Sequence of chain 1.C:
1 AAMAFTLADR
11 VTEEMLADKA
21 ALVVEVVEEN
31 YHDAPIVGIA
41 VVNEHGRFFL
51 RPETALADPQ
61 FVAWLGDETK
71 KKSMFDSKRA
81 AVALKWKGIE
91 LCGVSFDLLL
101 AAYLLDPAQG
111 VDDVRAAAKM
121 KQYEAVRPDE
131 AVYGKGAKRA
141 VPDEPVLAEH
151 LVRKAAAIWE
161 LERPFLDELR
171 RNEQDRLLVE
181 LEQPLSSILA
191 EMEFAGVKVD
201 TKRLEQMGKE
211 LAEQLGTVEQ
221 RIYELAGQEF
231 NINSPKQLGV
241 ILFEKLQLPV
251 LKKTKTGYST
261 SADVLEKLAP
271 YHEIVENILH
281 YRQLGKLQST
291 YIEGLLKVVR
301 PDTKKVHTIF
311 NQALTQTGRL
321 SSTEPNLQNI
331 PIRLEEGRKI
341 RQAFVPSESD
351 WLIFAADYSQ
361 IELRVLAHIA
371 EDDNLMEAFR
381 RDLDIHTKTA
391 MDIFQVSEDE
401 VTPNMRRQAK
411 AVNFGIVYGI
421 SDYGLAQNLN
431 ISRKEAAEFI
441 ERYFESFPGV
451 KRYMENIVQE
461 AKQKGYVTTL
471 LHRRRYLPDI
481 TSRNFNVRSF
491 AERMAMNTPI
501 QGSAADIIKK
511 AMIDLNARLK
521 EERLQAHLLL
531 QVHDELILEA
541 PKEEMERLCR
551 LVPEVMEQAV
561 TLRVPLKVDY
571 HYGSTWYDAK

A protein and the small-molecule ligand that binds it are described below.
Small molecule (SMILES): Cc1cn([C@H]2C[C@H](O[P](=O)(O)OC[C@H]3O[C@@H](n4cnc5c(=O)nc(N)[nH]c54)C[C@@H]3O[P](=O)(O)OC[C@H]3O[C@@H](n4cnc5c(N)ncnc54)C[C@@H]3O[P](=O)(O)OC[C@H]3O[C@@H](n4cc(C)c(=O)[nH]c4=O)C[C@@H]3O[P](=O)(O)OC[C@H]3O[C@@H](n4cnc5c(=O)nc(N)[nH]c54)C[C@@H]3O[P](=O)(O)OC[C@H]3O[C@@H](n4ccc(N)nc4=O)C[C@@H]3O)[C@@H](CO[P](=O)(O)O[C@H]3C[C@H](n4cnc5c(N)ncnc54)O[C@@H]3CO[P](=O)(O)O[C@H]3C[C@H](n4ccc(N)nc4=O)O[C@@H]3CO[P](=O)(O)O[C@H]3C[C@H](n4cnc5c(=O)nc(N)[nH]c54)O[C@@H]3CO)O2)c(=O)[nH]c1=O

Binding-site contacts:
Ligand atom OP1 contacts residue ILE332 of chain 1.C at 3.6 Å.
Ligand atom N3 contacts residue LYS286 of chain 1.C at 3.0 Å (salt-bridge).
Ligand atom O3' contacts residue ASP534 of chain 1.C at 2.6 Å (salt-bridge).
Ligand atom O4' contacts residue TYR291 of chain 1.C at 3.4 Å (h-bond).
Ligand atom P contacts residue LYS255 of chain 1.C at 3.3 Å.
Ligand atom OP1 contacts residue ALA262 of chain 1.C at 3.6 Å.
Ligand atom C5 contacts residue ARG333 of chain 1.C at 3.0 Å.
Ligand atom O4' contacts residue ASN329 of chain 1.C at 3.1 Å.
Ligand atom C4' contacts residue ILE330 of chain 1.C at 3.4 Å (hydrophobic).
Ligand atom C6 contacts residue ARG333 of chain 1.C at 3.2 Å.
Ligand atom C2' contacts residue ASN329 of chain 1.C at 3.6 Å.
Ligand atom O5' contacts residue ARG333 of chain 1.C at 3.5 Å.
Ligand atom OP2 contacts residue ARG333 of chain 1.C at 2.9 Å.
Ligand atom OP2 contacts residue ARG333 of chain 1.C at 2.6 Å (salt-bridge).
Ligand atom C3' contacts residue ASP534 of chain 1.C at 3.2 Å.
Ligand atom C3' contacts residue ARG282 of chain 1.C at 3.6 Å.
Ligand atom O3' contacts residue ARG282 of chain 1.C at 3.4 Å (salt-bridge).
Ligand atom OP1 contacts residue PRO331 of chain 1.C at 3.5 Å.
Ligand atom C2' contacts residue TYR291 of chain 1.C at 3.6 Å (hydrophobic).
Ligand atom O2 contacts residue ARG319 of chain 1.C at 2.8 Å (salt-bridge).
Ligand atom C2 contacts residue LYS286 of chain 1.C at 3.5 Å.
Ligand atom OP1 contacts residue THR260 of chain 1.C at 2.5 Å (h-bond).
Ligand atom OP1 contacts residue SER261 of chain 1.C at 3.4 Å (h-bond).
Ligand atom C5' contacts residue ILE330 of chain 1.C at 3.0 Å (hydrophobic).
Ligand atom O3' contacts residue VAL532 of chain 1.C at 3.5 Å (h-bond).
Ligand atom C1' contacts residue TYR291 of chain 1.C at 3.2 Å (hydrophobic).
Ligand atom P contacts residue ARG333 of chain 1.C at 3.2 Å.
Ligand atom OP1 contacts residue ILE332 of chain 1.C at 2.9 Å (h-bond).
Ligand atom O3' contacts residue HIS533 of chain 1.C at 3.5 Å.
Ligand atom O2 contacts residue ASN329 of chain 1.C at 2.9 Å (h-bond).
Ligand atom OP1 contacts residue THR254 of chain 1.C at 3.2 Å (h-bond).
Ligand atom C1' contacts residue GLN328 of chain 1.C at 3.5 Å.
Ligand atom OP2 contacts residue ALA262 of chain 1.C at 3.3 Å.
Ligand atom O3' contacts residue LYS255 of chain 1.C at 2.8 Å (salt-bridge).
Ligand atom OP1 contacts residue ARG282 of chain 1.C at 2.9 Å (salt-bridge).
Ligand atom O4' contacts residue HIS533 of chain 1.C at 3.3 Å.
Ligand atom OP1 contacts residue LYS255 of chain 1.C at 2.7 Å (salt-bridge).
Ligand atom C4' contacts residue VAL532 of chain 1.C at 3.5 Å (hydrophobic).
Ligand atom OP1 contacts residue ARG333 of chain 1.C at 2.9 Å (salt-bridge).
Ligand atom C5' contacts residue VAL532 of chain 1.C at 3.5 Å (hydrophobic).